Sequence of chain 2.D:
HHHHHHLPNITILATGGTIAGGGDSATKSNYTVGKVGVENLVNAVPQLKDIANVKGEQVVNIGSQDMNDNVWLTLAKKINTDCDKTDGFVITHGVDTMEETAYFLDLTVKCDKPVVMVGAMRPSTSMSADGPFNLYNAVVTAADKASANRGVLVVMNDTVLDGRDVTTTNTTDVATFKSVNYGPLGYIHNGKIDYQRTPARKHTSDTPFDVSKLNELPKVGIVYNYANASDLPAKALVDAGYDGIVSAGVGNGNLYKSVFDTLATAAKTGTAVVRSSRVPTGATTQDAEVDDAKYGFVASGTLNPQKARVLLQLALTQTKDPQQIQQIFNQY

Binding-site contacts:
Ligand atom CA contacts residue THR20 of chain 2.D at 3.3 Å.
Ligand atom ND2 contacts residue VAL97 of chain 2.D at 3.6 Å.
Ligand atom CG contacts residue VAL97 of chain 2.D at 3.5 Å (hydrophobic).
Ligand atom CG contacts residue ALA122 of chain 2.D at 3.7 Å (hydrophobic).
Ligand atom OD1 contacts residue GLY19 of chain 2.D at 4.0 Å.
Ligand atom C contacts residue ASP98 of chain 2.D at 3.9 Å.
Ligand atom CG contacts residue THR20 of chain 2.D at 2.9 Å.
Ligand atom CB contacts residue GLU291 of chain 2.C at 3.8 Å.
Ligand atom N contacts residue ASP98 of chain 2.D at 2.9 Å (salt-bridge).
Ligand atom O contacts residue GLY96 of chain 2.D at 3.2 Å.
Ligand atom C contacts residue GLY96 of chain 2.D at 3.4 Å.
Ligand atom OXT contacts residue GLY19 of chain 2.D at 3.3 Å.
Ligand atom OD1 contacts residue THR20 of chain 2.D at 3.0 Å (h-bond).
Ligand atom C contacts residue SER66 of chain 2.D at 3.5 Å.
Ligand atom OD1 contacts residue VAL97 of chain 2.D at 3.0 Å (h-bond).
Ligand atom OXT contacts residue SER66 of chain 2.D at 2.8 Å (h-bond).
Ligand atom C contacts residue VAL97 of chain 2.D at 3.8 Å (hydrophobic).
Ligand atom OD1 contacts residue GLY96 of chain 2.D at 3.3 Å.
Ligand atom ND2 contacts residue ALA122 of chain 2.D at 2.9 Å (h-bond).
Ligand atom OXT contacts residue GLY96 of chain 2.D at 3.2 Å.
Ligand atom OXT contacts residue GLY65 of chain 2.D at 3.4 Å.
Ligand atom O contacts residue SER66 of chain 2.D at 2.6 Å (h-bond).
Ligand atom O contacts residue GLN67 of chain 2.D at 4.0 Å.
Ligand atom N contacts residue ASN256 of chain 2.C at 3.6 Å (h-bond).
Ligand atom O contacts residue VAL97 of chain 2.D at 3.1 Å (h-bond).
Ligand atom CA contacts residue ASP98 of chain 2.D at 3.8 Å.
Ligand atom CB contacts residue THR20 of chain 2.D at 3.3 Å.
Ligand atom OXT contacts residue GLN67 of chain 2.D at 3.7 Å.
Ligand atom CA contacts residue VAL35 of chain 2.D at 4.0 Å (hydrophobic).
Ligand atom ND2 contacts residue MET123 of chain 2.D at 4.0 Å.
Ligand atom C contacts residue GLN67 of chain 2.D at 3.7 Å.
Ligand atom OD1 contacts residue ALA122 of chain 2.D at 3.7 Å.
Ligand atom OXT contacts residue THR20 of chain 2.D at 4.0 Å.
Ligand atom CA contacts residue GLN67 of chain 2.D at 3.9 Å.
Ligand atom ND2 contacts residue THR20 of chain 2.D at 3.2 Å (h-bond).
Ligand atom N contacts residue GLU291 of chain 2.C at 2.7 Å (salt-bridge).
Ligand atom CB contacts residue ASP98 of chain 2.D at 3.3 Å.
Ligand atom CA contacts residue GLU291 of chain 2.C at 3.5 Å.
Ligand atom N contacts residue GLN67 of chain 2.D at 2.9 Å (h-bond).
Ligand atom O contacts residue ASP98 of chain 2.D at 2.9 Å (salt-bridge).

Sequence of chain 2.C:
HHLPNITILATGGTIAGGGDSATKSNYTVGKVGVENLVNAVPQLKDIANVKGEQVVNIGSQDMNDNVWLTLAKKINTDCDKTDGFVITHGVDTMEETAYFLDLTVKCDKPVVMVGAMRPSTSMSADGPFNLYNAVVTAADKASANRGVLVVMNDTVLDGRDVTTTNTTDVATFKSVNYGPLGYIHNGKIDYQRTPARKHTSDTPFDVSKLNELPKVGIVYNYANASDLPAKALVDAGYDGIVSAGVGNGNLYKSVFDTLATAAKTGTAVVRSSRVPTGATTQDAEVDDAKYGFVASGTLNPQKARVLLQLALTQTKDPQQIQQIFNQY

The small molecule below binds the protein below.
Small molecule (SMILES): NC(=O)C[C@H](N)C(=O)O